The small molecule below binds the protein below.
Small molecule (SMILES): CC(=O)N[C@@H]1[C@@H](O)[C@H](O)[C@@H](CO)O[C@H]1O

Binding-site contacts:
Ligand atom N2 contacts residue ASN242 of chain 1.C at 2.9 Å (h-bond).
Ligand atom C8 contacts residue TRP273 of chain 1.C at 4.0 Å (hydrophobic).
Ligand atom O7 contacts residue TRP273 of chain 1.C at 4.5 Å.
Ligand atom C2 contacts residue ASN242 of chain 1.C at 2.4 Å.
Ligand atom C7 contacts residue ASN242 of chain 1.C at 3.7 Å.
Ligand atom O7 contacts residue ASN242 of chain 1.C at 4.1 Å.
Ligand atom C4 contacts residue ASN242 of chain 1.C at 4.2 Å.
Ligand atom C5 contacts residue ASN242 of chain 1.C at 3.6 Å.
Ligand atom N2 contacts residue THR243 of chain 1.C at 4.0 Å.
Ligand atom C1 contacts residue ASN242 of chain 1.C at 1.4 Å.
Ligand atom C7 contacts residue TRP273 of chain 1.C at 4.4 Å (hydrophobic).
Ligand atom C8 contacts residue THR243 of chain 1.C at 4.1 Å.
Ligand atom C3 contacts residue ASN242 of chain 1.C at 3.8 Å.
Ligand atom O5 contacts residue ASN242 of chain 1.C at 2.3 Å (h-bond).

Sequence of chain 1.C:
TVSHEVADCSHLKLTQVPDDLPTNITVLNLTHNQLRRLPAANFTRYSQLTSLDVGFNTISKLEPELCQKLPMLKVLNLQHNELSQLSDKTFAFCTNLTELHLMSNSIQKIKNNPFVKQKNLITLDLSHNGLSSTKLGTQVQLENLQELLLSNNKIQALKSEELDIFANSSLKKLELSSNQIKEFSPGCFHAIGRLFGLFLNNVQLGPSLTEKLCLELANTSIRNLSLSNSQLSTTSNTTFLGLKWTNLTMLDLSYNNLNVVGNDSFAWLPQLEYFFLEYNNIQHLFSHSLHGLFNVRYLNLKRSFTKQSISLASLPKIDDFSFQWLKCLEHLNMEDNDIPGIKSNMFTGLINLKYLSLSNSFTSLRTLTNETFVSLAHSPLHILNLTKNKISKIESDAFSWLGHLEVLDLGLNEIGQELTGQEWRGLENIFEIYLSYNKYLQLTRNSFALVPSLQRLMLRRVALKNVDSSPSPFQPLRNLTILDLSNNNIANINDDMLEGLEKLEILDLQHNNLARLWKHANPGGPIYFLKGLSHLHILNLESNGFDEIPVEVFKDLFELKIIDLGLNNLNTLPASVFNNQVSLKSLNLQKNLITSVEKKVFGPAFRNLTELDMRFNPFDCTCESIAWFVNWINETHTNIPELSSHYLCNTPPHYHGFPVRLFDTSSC